Sequence of chain 1.A:
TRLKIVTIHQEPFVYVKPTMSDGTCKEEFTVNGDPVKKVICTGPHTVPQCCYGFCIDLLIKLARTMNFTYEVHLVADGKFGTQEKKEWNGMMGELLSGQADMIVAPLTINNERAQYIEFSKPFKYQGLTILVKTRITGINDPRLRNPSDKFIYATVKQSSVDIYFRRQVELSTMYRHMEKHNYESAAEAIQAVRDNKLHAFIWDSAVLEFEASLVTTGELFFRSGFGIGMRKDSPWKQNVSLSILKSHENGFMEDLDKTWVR

Binding-site contacts:
Ligand atom C06 contacts residue ARG247 of chain 1.A at 3.6 Å.
Ligand atom F29 contacts residue PRO127 of chain 1.B at 3.5 Å.
Ligand atom C19 contacts residue PHE128 of chain 1.B at 3.3 Å (hydrophobic).
Ligand atom C24 contacts residue ARG247 of chain 1.A at 3.5 Å.
Ligand atom O27 contacts residue PRO140 of chain 1.A at 3.3 Å.
Ligand atom C05 contacts residue GLY249 of chain 1.A at 3.1 Å.
Ligand atom N18 contacts residue MET269 of chain 1.B at 3.2 Å.
Ligand atom C09 contacts residue LEU261 of chain 1.B at 3.5 Å (hydrophobic).
Ligand atom C19 contacts residue MET269 of chain 1.B at 3.5 Å (hydrophobic).
Ligand atom C10 contacts residue VAL264 of chain 1.B at 3.6 Å (hydrophobic).
Ligand atom S21 contacts residue GLU273 of chain 1.B at 3.1 Å (salt-bridge).
Ligand atom C05 contacts residue SER248 of chain 1.A at 3.4 Å.
Ligand atom O28 contacts residue PRO140 of chain 1.A at 3.6 Å.
Ligand atom O27 contacts residue GLY249 of chain 1.A at 3.2 Å.
Ligand atom C03 contacts residue PRO127 of chain 1.B at 3.0 Å (hydrophobic).
Ligand atom C26 contacts residue PRO127 of chain 1.B at 3.1 Å (hydrophobic).
Ligand atom S21 contacts residue LEU277 of chain 1.B at 3.6 Å.
Ligand atom C20 contacts residue PHE128 of chain 1.B at 3.6 Å (hydrophobic).
Ligand atom N12 contacts residue VAL264 of chain 1.B at 3.6 Å.
Ligand atom F29 contacts residue GLU130 of chain 1.B at 3.1 Å.
Ligand atom C16 contacts residue MET269 of chain 1.B at 3.4 Å (hydrophobic).
Ligand atom F29 contacts residue PHE128 of chain 1.B at 3.4 Å.
Ligand atom C22 contacts residue ARG247 of chain 1.A at 3.4 Å.
Ligand atom O28 contacts residue VAL126 of chain 1.B at 3.2 Å.
Ligand atom N18 contacts residue PHE128 of chain 1.B at 2.7 Å (h-bond).
Ligand atom F30 contacts residue ARG247 of chain 1.A at 3.0 Å.
Ligand atom C25 contacts residue LEU277 of chain 1.B at 3.7 Å (hydrophobic).
Ligand atom C11 contacts residue PRO127 of chain 1.B at 3.6 Å (hydrophobic).
Ligand atom N23 contacts residue ARG247 of chain 1.A at 3.4 Å (salt-bridge).
Ligand atom F30 contacts residue GLU130 of chain 1.B at 3.1 Å.
Ligand atom F29 contacts residue VAL129 of chain 1.B at 3.4 Å.
Ligand atom N15 contacts residue ARG247 of chain 1.A at 3.4 Å (salt-bridge).
Ligand atom N23 contacts residue GLU130 of chain 1.B at 3.1 Å (salt-bridge).
Ligand atom C06 contacts residue SER248 of chain 1.A at 3.7 Å.
Ligand atom C24 contacts residue GLU130 of chain 1.B at 3.5 Å.
Ligand atom C22 contacts residue VAL129 of chain 1.B at 3.7 Å (hydrophobic).
Ligand atom C14 contacts residue ARG247 of chain 1.A at 3.1 Å.
Ligand atom O28 contacts residue PRO127 of chain 1.B at 3.5 Å (h-bond).
Ligand atom C22 contacts residue GLU273 of chain 1.B at 3.6 Å.
Ligand atom C11 contacts residue VAL264 of chain 1.B at 3.4 Å (hydrophobic).

Sequence of chain 1.B:
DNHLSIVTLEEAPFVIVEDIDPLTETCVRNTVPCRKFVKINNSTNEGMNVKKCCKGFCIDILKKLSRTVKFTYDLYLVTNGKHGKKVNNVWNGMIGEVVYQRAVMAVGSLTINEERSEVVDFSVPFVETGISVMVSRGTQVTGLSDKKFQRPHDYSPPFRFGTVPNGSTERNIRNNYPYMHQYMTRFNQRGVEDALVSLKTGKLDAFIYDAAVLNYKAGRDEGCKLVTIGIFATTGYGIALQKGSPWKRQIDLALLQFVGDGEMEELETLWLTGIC

A protein and the small-molecule ligand that binds it are described below.
Small molecule (SMILES): Cc1ncc(CNC(=O)c2cnc(CNS(=O)(=O)c3ccc(F)c(F)c3)c(C)n2)s1